Binding-site contacts:
Ligand atom O5 contacts residue ASN112 of chain 1.D at 2.4 Å (h-bond).
Ligand atom C2 contacts residue ASN112 of chain 1.D at 2.6 Å.
Ligand atom C3 contacts residue ARG109 of chain 1.D at 3.6 Å.
Ligand atom N2 contacts residue ASN112 of chain 1.D at 3.1 Å (h-bond).
Ligand atom C4 contacts residue ASN112 of chain 1.D at 4.2 Å.
Ligand atom N2 contacts residue ARG109 of chain 1.D at 3.7 Å.
Ligand atom O3 contacts residue ARG109 of chain 1.D at 3.0 Å (salt-bridge).
Ligand atom O7 contacts residue ASN112 of chain 1.D at 3.1 Å (h-bond).
Ligand atom C5 contacts residue ASN112 of chain 1.D at 3.7 Å.
Ligand atom C1 contacts residue ASN112 of chain 1.D at 1.4 Å.
Ligand atom C8 contacts residue ILE110 of chain 1.D at 4.3 Å (hydrophobic).
Ligand atom C2 contacts residue ARG109 of chain 1.D at 4.3 Å.
Ligand atom O7 contacts residue PRO111 of chain 1.D at 4.4 Å.
Ligand atom C8 contacts residue PRO111 of chain 1.D at 4.2 Å (hydrophobic).
Ligand atom C7 contacts residue ASN112 of chain 1.D at 3.5 Å.
Ligand atom C3 contacts residue ASN112 of chain 1.D at 3.9 Å.

This small molecule binds to this protein.
Small molecule (SMILES): CC(=O)N[C@@H]1[C@@H](O)[C@H](O)[C@@H](CO)O[C@H]1O

Sequence of chain 1.D:
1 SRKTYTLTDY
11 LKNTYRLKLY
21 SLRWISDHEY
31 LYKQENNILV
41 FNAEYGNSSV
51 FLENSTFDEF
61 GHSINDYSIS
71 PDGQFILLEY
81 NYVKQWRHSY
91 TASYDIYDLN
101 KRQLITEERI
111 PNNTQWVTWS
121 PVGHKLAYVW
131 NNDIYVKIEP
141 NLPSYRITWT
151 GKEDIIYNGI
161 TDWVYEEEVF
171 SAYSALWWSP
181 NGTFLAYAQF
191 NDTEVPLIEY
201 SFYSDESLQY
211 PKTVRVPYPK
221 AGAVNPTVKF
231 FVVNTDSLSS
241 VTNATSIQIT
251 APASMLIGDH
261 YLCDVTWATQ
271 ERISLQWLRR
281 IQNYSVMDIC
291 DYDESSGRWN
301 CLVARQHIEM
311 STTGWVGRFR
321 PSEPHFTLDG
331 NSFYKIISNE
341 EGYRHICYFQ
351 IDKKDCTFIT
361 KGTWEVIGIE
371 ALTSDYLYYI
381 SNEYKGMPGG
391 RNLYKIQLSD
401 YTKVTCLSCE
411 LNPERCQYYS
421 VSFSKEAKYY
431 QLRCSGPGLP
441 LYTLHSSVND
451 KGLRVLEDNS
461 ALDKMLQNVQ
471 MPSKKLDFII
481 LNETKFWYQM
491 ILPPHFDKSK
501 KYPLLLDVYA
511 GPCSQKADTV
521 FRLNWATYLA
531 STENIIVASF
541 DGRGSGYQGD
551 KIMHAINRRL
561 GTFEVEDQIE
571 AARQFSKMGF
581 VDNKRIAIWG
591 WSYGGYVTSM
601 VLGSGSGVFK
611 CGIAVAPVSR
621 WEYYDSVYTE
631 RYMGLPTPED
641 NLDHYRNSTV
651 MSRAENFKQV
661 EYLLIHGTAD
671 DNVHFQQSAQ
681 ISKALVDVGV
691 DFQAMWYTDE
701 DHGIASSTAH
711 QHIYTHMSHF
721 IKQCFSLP